Sequence of chain 1.F:
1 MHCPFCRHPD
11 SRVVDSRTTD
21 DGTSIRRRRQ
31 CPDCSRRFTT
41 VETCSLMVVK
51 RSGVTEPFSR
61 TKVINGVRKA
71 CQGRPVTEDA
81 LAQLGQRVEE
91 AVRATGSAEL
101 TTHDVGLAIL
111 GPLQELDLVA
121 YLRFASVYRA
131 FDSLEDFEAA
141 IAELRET

Binding-site contacts:
Ligand atom C8 contacts residue VAL127 of chain 1.B at 3.6 Å (hydrophobic).
Ligand atom O3B contacts residue LYS62 of chain 1.B at 3.8 Å.
Ligand atom N3 contacts residue ALA70 of chain 1.B at 3.6 Å.
Ligand atom O3' contacts residue ATP1 of chain 1.L at 2.9 Å (h-bond).
Ligand atom C6 contacts residue LYS69 of chain 1.F at 3.7 Å.
Ligand atom C5 contacts residue LYS69 of chain 1.B at 3.8 Å.
Ligand atom PG contacts residue LYS50 of chain 1.B at 3.8 Å.
Ligand atom N6 contacts residue LYS69 of chain 1.F at 2.7 Å (salt-bridge).
Ligand atom C2 contacts residue ALA70 of chain 1.B at 3.5 Å (hydrophobic).
Ligand atom O2G contacts residue LYS62 of chain 1.B at 3.0 Å (salt-bridge).
Ligand atom O1B contacts residue ATP1 of chain 1.L at 3.4 Å.
Ligand atom C4 contacts residue LYS69 of chain 1.B at 3.8 Å.
Ligand atom N6 contacts residue DTP1 of chain 1.Y at 3.6 Å (h-bond).
Ligand atom N1 contacts residue VAL127 of chain 1.B at 3.8 Å.
Ligand atom C2 contacts residue LYS69 of chain 1.B at 3.6 Å.
Ligand atom C8 contacts residue LYS69 of chain 1.B at 3.8 Å.
Ligand atom N9 contacts residue VAL127 of chain 1.B at 3.5 Å.
Ligand atom O3G contacts residue LYS50 of chain 1.B at 3.3 Å (salt-bridge).
Ligand atom O2B contacts residue ATP1 of chain 1.L at 2.8 Å (h-bond).
Ligand atom N1 contacts residue DTP1 of chain 1.Y at 3.1 Å (h-bond).
Ligand atom N7 contacts residue GLN72 of chain 1.F at 3.6 Å (h-bond).
Ligand atom O2A contacts residue ATP1 of chain 1.L at 3.0 Å (h-bond).
Ligand atom O4' contacts residue GLY66 of chain 1.B at 3.1 Å.
Ligand atom C2' contacts residue VAL127 of chain 1.B at 3.4 Å (hydrophobic).
Ligand atom C2 contacts residue VAL127 of chain 1.B at 3.6 Å (hydrophobic).
Ligand atom N3 contacts residue VAL127 of chain 1.B at 3.7 Å.
Ligand atom O3' contacts residue PHE124 of chain 1.B at 3.8 Å.
Ligand atom C5' contacts residue ATP1 of chain 1.L at 3.6 Å.
Ligand atom O1A contacts residue GLN72 of chain 1.F at 3.4 Å (h-bond).
Ligand atom N7 contacts residue LYS69 of chain 1.B at 3.6 Å.
Ligand atom O2G contacts residue LYS50 of chain 1.B at 3.0 Å (salt-bridge).
Ligand atom O1B contacts residue LYS62 of chain 1.B at 3.5 Å.
Ligand atom C2' contacts residue PHE124 of chain 1.B at 3.5 Å (hydrophobic).
Ligand atom C4 contacts residue VAL127 of chain 1.B at 3.7 Å (hydrophobic).
Ligand atom C8 contacts residue GLN72 of chain 1.F at 3.8 Å.
Ligand atom O1A contacts residue LYS69 of chain 1.B at 3.5 Å (salt-bridge).
Ligand atom C6 contacts residue DTP1 of chain 1.Y at 3.6 Å.
Ligand atom C4' contacts residue ATP1 of chain 1.L at 3.8 Å.
Ligand atom N1 contacts residue LYS69 of chain 1.B at 3.8 Å.
Ligand atom O3G contacts residue ATP1 of chain 1.L at 2.8 Å (h-bond).

Sequence of chain 1.B:
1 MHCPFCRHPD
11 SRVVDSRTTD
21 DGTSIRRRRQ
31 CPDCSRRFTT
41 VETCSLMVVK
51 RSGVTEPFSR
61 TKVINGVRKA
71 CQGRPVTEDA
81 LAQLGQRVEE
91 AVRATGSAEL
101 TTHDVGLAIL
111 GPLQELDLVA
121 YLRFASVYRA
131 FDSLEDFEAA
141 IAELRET

The small molecule below binds the protein below.
Small molecule (SMILES): Nc1ncnc2c1ncn2[C@H]1C[C@H](O)[C@@H](CO[P](=O)(O)O[P](=O)(O)OP(=O)(O)O)O1